This small molecule binds to this protein.
Small molecule (SMILES): CC(=O)N[C@@H]1[C@@H](O)[C@H](O)[C@@H](CO)O[C@H]1O

Sequence of chain 1.B:
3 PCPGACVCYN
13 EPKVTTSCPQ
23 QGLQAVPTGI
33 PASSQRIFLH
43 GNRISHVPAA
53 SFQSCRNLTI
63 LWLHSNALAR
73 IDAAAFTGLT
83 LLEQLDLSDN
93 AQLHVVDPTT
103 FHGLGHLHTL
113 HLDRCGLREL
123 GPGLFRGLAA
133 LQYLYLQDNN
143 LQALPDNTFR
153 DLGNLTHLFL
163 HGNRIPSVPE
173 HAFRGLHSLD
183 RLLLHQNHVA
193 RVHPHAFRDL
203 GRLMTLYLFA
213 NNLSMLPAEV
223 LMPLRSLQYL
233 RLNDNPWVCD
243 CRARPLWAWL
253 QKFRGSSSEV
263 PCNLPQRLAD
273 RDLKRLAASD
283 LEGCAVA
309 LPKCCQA

Binding-site contacts:
Ligand atom O7 contacts residue ASN156 of chain 1.B at 4.4 Å.
Ligand atom C4 contacts residue ASN156 of chain 1.B at 4.2 Å.
Ligand atom N2 contacts residue ALA132 of chain 1.B at 4.4 Å.
Ligand atom N2 contacts residue ALA131 of chain 1.B at 3.8 Å.
Ligand atom C3 contacts residue ASN156 of chain 1.B at 3.8 Å.
Ligand atom C7 contacts residue ALA131 of chain 1.B at 4.0 Å (hydrophobic).
Ligand atom C2 contacts residue ASN156 of chain 1.B at 2.5 Å.
Ligand atom O7 contacts residue ALA132 of chain 1.B at 3.7 Å.
Ligand atom O5 contacts residue ASN156 of chain 1.B at 2.4 Å (h-bond).
Ligand atom C5 contacts residue ASN156 of chain 1.B at 3.6 Å.
Ligand atom C7 contacts residue ASN156 of chain 1.B at 3.9 Å.
Ligand atom C8 contacts residue ALA131 of chain 1.B at 3.6 Å (hydrophobic).
Ligand atom C7 contacts residue ALA132 of chain 1.B at 3.9 Å (hydrophobic).
Ligand atom C8 contacts residue GLY107 of chain 1.B at 4.4 Å.
Ligand atom C8 contacts residue ALA132 of chain 1.B at 3.8 Å (hydrophobic).
Ligand atom C1 contacts residue ASN156 of chain 1.B at 1.4 Å.
Ligand atom N2 contacts residue ASN156 of chain 1.B at 2.9 Å (h-bond).